Sequence of chain 1.A:
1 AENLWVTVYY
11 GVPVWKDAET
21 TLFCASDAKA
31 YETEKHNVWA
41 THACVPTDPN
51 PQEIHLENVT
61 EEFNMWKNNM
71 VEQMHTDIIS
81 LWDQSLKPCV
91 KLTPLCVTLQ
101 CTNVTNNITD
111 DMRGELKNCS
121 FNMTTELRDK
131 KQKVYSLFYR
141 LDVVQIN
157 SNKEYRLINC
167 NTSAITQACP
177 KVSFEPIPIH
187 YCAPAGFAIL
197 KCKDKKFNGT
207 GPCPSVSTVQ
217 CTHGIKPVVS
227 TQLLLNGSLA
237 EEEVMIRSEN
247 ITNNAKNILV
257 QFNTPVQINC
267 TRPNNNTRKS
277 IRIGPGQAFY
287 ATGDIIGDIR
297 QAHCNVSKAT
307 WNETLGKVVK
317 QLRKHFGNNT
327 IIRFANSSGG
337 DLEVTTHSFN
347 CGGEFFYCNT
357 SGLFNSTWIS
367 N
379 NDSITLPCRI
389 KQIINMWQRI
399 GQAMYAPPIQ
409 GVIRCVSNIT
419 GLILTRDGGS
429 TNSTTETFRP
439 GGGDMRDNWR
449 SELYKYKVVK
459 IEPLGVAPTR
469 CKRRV

Binding-site contacts:
Ligand atom C8 contacts residue ASN103 of chain 1.A at 4.3 Å.
Ligand atom C1 contacts residue SO41 of chain 1.AA at 4.1 Å.
Ligand atom O3 contacts residue LYS159 of chain 1.A at 3.9 Å.
Ligand atom O6 contacts residue ARG113 of chain 1.A at 4.2 Å.
Ligand atom O3 contacts residue SO41 of chain 1.AA at 4.4 Å.
Ligand atom C5 contacts residue SO41 of chain 1.AA at 3.5 Å.
Ligand atom O5 contacts residue ASN103 of chain 1.A at 2.4 Å (h-bond).
Ligand atom C7 contacts residue LYS159 of chain 1.A at 4.4 Å.
Ligand atom C7 contacts residue ASN103 of chain 1.A at 3.1 Å.
Ligand atom C4 contacts residue ASP110 of chain 1.A at 4.1 Å.
Ligand atom O6 contacts residue SO41 of chain 1.AA at 4.3 Å.
Ligand atom N2 contacts residue ASN103 of chain 1.A at 2.9 Å (h-bond).
Ligand atom C3 contacts residue SO41 of chain 1.AA at 3.6 Å.
Ligand atom C2 contacts residue SO41 of chain 1.AA at 4.5 Å.
Ligand atom O4 contacts residue SO41 of chain 1.AA at 3.9 Å.
Ligand atom C2 contacts residue ASN103 of chain 1.A at 2.5 Å.
Ligand atom O5 contacts residue SO41 of chain 1.AA at 4.1 Å.
Ligand atom C5 contacts residue ASN103 of chain 1.A at 3.7 Å.
Ligand atom C2 contacts residue LYS159 of chain 1.A at 4.2 Å.
Ligand atom C8 contacts residue THR102 of chain 1.A at 3.8 Å.
Ligand atom C6 contacts residue ARG113 of chain 1.A at 4.3 Å.
Ligand atom C3 contacts residue ASN103 of chain 1.A at 3.8 Å.
Ligand atom C6 contacts residue SO41 of chain 1.AA at 4.2 Å.
Ligand atom C6 contacts residue ASP110 of chain 1.A at 3.3 Å.
Ligand atom N2 contacts residue LYS159 of chain 1.A at 3.5 Å (salt-bridge).
Ligand atom O4 contacts residue ASP110 of chain 1.A at 3.6 Å.
Ligand atom C1 contacts residue ASN103 of chain 1.A at 1.4 Å.
Ligand atom C5 contacts residue ASP110 of chain 1.A at 4.3 Å.
Ligand atom C8 contacts residue LYS159 of chain 1.A at 4.4 Å.
Ligand atom O6 contacts residue ASP110 of chain 1.A at 2.5 Å (salt-bridge).
Ligand atom C3 contacts residue LYS159 of chain 1.A at 3.8 Å.
Ligand atom O7 contacts residue ASN103 of chain 1.A at 3.0 Å (h-bond).
Ligand atom C4 contacts residue ASN103 of chain 1.A at 4.2 Å.
Ligand atom C4 contacts residue SO41 of chain 1.AA at 4.1 Å.

This protein binds this small molecule.
Small molecule (SMILES): CC(=O)N[C@@H]1[C@@H](O)[C@H](O)[C@@H](CO)O[C@H]1O